A protein and the small-molecule ligand that binds it are described below.
Small molecule (SMILES): CC(=O)N[C@@H]1[C@@H](O)[C@H](O)[C@@H](CO)O[C@H]1O

Sequence of chain 1.B:
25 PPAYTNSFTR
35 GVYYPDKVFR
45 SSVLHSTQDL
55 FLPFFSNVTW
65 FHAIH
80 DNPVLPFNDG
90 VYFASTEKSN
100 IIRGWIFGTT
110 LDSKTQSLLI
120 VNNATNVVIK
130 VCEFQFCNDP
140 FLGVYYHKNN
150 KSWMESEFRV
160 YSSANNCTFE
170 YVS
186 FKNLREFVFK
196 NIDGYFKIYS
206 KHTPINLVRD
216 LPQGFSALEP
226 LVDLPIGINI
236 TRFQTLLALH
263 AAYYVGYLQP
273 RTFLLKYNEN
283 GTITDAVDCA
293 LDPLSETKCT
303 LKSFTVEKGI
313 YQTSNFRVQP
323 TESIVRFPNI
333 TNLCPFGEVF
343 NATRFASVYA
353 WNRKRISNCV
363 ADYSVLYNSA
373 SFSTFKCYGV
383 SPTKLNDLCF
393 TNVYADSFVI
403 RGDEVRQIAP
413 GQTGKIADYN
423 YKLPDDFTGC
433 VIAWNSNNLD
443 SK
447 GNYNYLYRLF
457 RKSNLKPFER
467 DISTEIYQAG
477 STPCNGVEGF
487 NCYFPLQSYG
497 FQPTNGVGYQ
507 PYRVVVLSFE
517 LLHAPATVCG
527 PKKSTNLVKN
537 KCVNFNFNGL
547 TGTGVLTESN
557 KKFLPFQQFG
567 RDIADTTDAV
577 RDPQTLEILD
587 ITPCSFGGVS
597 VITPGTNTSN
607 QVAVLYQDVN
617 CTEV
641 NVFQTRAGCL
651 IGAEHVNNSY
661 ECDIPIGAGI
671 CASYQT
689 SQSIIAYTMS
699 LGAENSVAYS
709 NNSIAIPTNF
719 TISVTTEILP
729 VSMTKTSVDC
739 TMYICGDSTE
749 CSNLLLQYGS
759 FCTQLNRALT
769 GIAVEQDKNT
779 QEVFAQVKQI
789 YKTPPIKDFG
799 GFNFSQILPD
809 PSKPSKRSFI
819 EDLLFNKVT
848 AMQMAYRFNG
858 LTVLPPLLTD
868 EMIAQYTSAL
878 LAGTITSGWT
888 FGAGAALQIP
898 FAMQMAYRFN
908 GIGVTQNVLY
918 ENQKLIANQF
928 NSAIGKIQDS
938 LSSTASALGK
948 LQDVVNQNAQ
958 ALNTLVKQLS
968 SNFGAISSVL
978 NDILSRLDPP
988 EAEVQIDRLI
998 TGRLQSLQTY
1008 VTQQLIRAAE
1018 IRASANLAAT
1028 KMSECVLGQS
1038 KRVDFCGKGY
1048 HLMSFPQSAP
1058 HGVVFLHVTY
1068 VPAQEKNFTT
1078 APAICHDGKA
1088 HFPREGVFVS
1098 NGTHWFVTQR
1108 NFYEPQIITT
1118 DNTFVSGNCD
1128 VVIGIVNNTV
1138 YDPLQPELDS

Binding-site contacts:
Ligand atom C8 contacts residue THR645 of chain 1.B at 4.1 Å.
Ligand atom C8 contacts residue GLN644 of chain 1.B at 4.2 Å.
Ligand atom O6 contacts residue ASN616 of chain 1.B at 4.4 Å.
Ligand atom C5 contacts residue ASN616 of chain 1.B at 3.6 Å.
Ligand atom O7 contacts residue ASN616 of chain 1.B at 4.2 Å.
Ligand atom C7 contacts residue ASN616 of chain 1.B at 3.2 Å.
Ligand atom C4 contacts residue ASN616 of chain 1.B at 4.3 Å.
Ligand atom C3 contacts residue ASN616 of chain 1.B at 3.9 Å.
Ligand atom N2 contacts residue ASN616 of chain 1.B at 2.4 Å (h-bond).
Ligand atom O5 contacts residue ASN616 of chain 1.B at 2.3 Å (h-bond).
Ligand atom C8 contacts residue ASN616 of chain 1.B at 3.5 Å.
Ligand atom C1 contacts residue ASN616 of chain 1.B at 1.4 Å.
Ligand atom C2 contacts residue ASN616 of chain 1.B at 2.6 Å.